This protein binds this small molecule.
Small molecule (SMILES): Nc1nc2c(ncn2[C@@H]2O[C@H](CO[P](=O)(O)O[P](=O)(O)NP(=O)(O)O)[C@@H](O)[C@H]2O)c(=O)[nH]1

Binding-site contacts:
Ligand atom N7 contacts residue ALA146 of chain 2.A at 3.5 Å.
Ligand atom O2' contacts residue VAL29 of chain 2.A at 2.7 Å (h-bond).
Ligand atom N7 contacts residue ASN116 of chain 2.A at 3.1 Å (h-bond).
Ligand atom O6 contacts residue ASN116 of chain 2.A at 3.2 Å (h-bond).
Ligand atom O3' contacts residue ASP30 of chain 2.A at 3.1 Å (salt-bridge).
Ligand atom O3G contacts residue LYS16 of chain 2.A at 2.7 Å (salt-bridge).
Ligand atom O1A contacts residue SER17 of chain 2.A at 3.3 Å (h-bond).
Ligand atom N2 contacts residue ASP119 of chain 2.A at 3.0 Å (salt-bridge).
Ligand atom C5' contacts residue GLY13 of chain 2.A at 3.4 Å.
Ligand atom O1A contacts residue ALA18 of chain 2.A at 2.8 Å (h-bond).
Ligand atom O4' contacts residue LYS117 of chain 2.A at 3.1 Å (salt-bridge).
Ligand atom O1B contacts residue LYS16 of chain 2.A at 2.7 Å (salt-bridge).
Ligand atom O3A contacts residue GLY15 of chain 2.A at 3.2 Å (h-bond).
Ligand atom PB contacts residue MG1 of chain 2.C at 3.2 Å.
Ligand atom O2G contacts residue MG1 of chain 2.C at 2.1 Å.
Ligand atom N3B contacts residue GLY13 of chain 2.A at 3.0 Å (h-bond).
Ligand atom PG contacts residue MG1 of chain 2.C at 3.2 Å.
Ligand atom O2A contacts residue TYR32 of chain 2.A at 3.3 Å.
Ligand atom O2G contacts residue THR35 of chain 2.A at 2.8 Å (h-bond).
Ligand atom N3B contacts residue MG1 of chain 2.C at 3.3 Å.
Ligand atom O1G contacts residue TYR32 of chain 2.A at 2.5 Å (h-bond).
Ligand atom O6 contacts residue LYS147 of chain 2.A at 3.3 Å (salt-bridge).
Ligand atom N9 contacts residue LYS117 of chain 2.A at 3.5 Å.
Ligand atom O2' contacts residue ASP30 of chain 2.A at 3.2 Å (salt-bridge).
Ligand atom C6 contacts residue LYS117 of chain 2.A at 3.4 Å.
Ligand atom O3A contacts residue GLY13 of chain 2.A at 3.5 Å.
Ligand atom O6 contacts residue ALA146 of chain 2.A at 2.6 Å (h-bond).
Ligand atom O3G contacts residue GLY60 of chain 2.A at 2.7 Å (h-bond).
Ligand atom O2B contacts residue MG1 of chain 2.C at 2.1 Å.
Ligand atom N1 contacts residue ASP119 of chain 2.A at 2.9 Å (salt-bridge).
Ligand atom O2' contacts residue PHE28 of chain 2.A at 3.2 Å.
Ligand atom C4 contacts residue LYS117 of chain 2.A at 3.5 Å.
Ligand atom O1A contacts residue GLY15 of chain 2.A at 3.2 Å.
Ligand atom O1B contacts residue GLY15 of chain 2.A at 3.1 Å (h-bond).
Ligand atom O6 contacts residue LYS117 of chain 2.A at 3.4 Å.
Ligand atom O1B contacts residue VAL14 of chain 2.A at 3.3 Å (h-bond).
Ligand atom O2B contacts residue SER17 of chain 2.A at 2.9 Å (h-bond).
Ligand atom O6 contacts residue SER145 of chain 2.A at 3.3 Å.
Ligand atom O1G contacts residue PRO34 of chain 2.A at 3.3 Å.
Ligand atom N3B contacts residue TYR32 of chain 2.A at 3.3 Å.

Sequence of chain 2.A:
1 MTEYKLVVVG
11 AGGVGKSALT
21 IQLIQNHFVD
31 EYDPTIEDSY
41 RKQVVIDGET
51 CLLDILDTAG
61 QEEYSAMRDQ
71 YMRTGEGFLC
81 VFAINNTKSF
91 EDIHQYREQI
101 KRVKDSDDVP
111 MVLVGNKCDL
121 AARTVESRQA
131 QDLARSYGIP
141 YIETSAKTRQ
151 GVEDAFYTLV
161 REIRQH